Binding-site contacts:
Ligand atom C18 contacts residue VAL284 of chain 1.A at 3.7 Å (hydrophobic).
Ligand atom C19 contacts residue ARG60 of chain 1.A at 3.7 Å.
Ligand atom C2 contacts residue TYR225 of chain 1.A at 3.5 Å (hydrophobic).
Ligand atom C21 contacts residue TRP117 of chain 1.A at 3.4 Å (hydrophobic).
Ligand atom C5 contacts residue DST1 of chain 1.D at 3.6 Å.
Ligand atom N25 contacts residue MET291 of chain 1.A at 4.1 Å.
Ligand atom C6 contacts residue LEU259 of chain 1.A at 3.8 Å (hydrophobic).
Ligand atom C18 contacts residue ASP277 of chain 1.A at 3.6 Å.
Ligand atom C23 contacts residue GLY62 of chain 1.A at 4.2 Å.
Ligand atom C8 contacts residue PHE288 of chain 1.A at 4.1 Å (hydrophobic).
Ligand atom C3 contacts residue LEU259 of chain 1.A at 3.6 Å (hydrophobic).
Ligand atom C3 contacts residue TYR225 of chain 1.A at 3.3 Å (hydrophobic).
Ligand atom C4 contacts residue LEU259 of chain 1.A at 3.8 Å (hydrophobic).
Ligand atom C1 contacts residue ARG60 of chain 1.A at 3.9 Å.
Ligand atom C16 contacts residue GLY62 of chain 1.A at 4.1 Å.
Ligand atom C4 contacts residue DST1 of chain 1.D at 3.3 Å.
Ligand atom N7 contacts residue DST1 of chain 1.D at 3.2 Å.
Ligand atom C8 contacts residue GLU207 of chain 1.A at 4.0 Å.
Ligand atom C21 contacts residue GLY62 of chain 1.A at 3.6 Å.
Ligand atom C3 contacts residue DST1 of chain 1.D at 3.9 Å.
Ligand atom C5 contacts residue LEU259 of chain 1.A at 3.9 Å (hydrophobic).
Ligand atom C16 contacts residue GLY42 of chain 1.A at 3.9 Å.
Ligand atom C16 contacts residue VAL284 of chain 1.A at 4.1 Å (hydrophobic).
Ligand atom C11 contacts residue VAL284 of chain 1.A at 3.9 Å (hydrophobic).
Ligand atom C8 contacts residue DST1 of chain 1.D at 3.5 Å.
Ligand atom C1 contacts residue ASP277 of chain 1.A at 3.5 Å.
Ligand atom C26 contacts residue SER287 of chain 1.A at 3.7 Å.
Ligand atom C1 contacts residue LEU259 of chain 1.A at 3.6 Å (hydrophobic).
Ligand atom C26 contacts residue PHE288 of chain 1.A at 3.1 Å (hydrophobic).
Ligand atom C10 contacts residue DST1 of chain 1.D at 4.1 Å.
Ligand atom C26 contacts residue MET291 of chain 1.A at 4.1 Å (hydrophobic).
Ligand atom N7 contacts residue GLU207 of chain 1.A at 3.5 Å (salt-bridge).
Ligand atom C19 contacts residue TRP117 of chain 1.A at 3.3 Å (hydrophobic).
Ligand atom C18 contacts residue ALA44 of chain 1.A at 3.7 Å (hydrophobic).
Ligand atom C9 contacts residue DST1 of chain 1.D at 3.6 Å.
Ligand atom C19 contacts residue DST1 of chain 1.D at 3.8 Å.
Ligand atom C18 contacts residue ARG60 of chain 1.A at 4.0 Å.
Ligand atom N7 contacts residue PHE288 of chain 1.A at 3.8 Å.
Ligand atom C2 contacts residue LEU259 of chain 1.A at 3.5 Å (hydrophobic).
Ligand atom C26 contacts residue VAL284 of chain 1.A at 3.4 Å (hydrophobic).

This small molecule binds to this protein.
Small molecule (SMILES): [C-]#[N+][C@@H]1[C@@H]2c3c[nH]c4cccc(c34)C(C)(C)[C@H]2CC[C@]1(C)C=C

Sequence of chain 1.A:
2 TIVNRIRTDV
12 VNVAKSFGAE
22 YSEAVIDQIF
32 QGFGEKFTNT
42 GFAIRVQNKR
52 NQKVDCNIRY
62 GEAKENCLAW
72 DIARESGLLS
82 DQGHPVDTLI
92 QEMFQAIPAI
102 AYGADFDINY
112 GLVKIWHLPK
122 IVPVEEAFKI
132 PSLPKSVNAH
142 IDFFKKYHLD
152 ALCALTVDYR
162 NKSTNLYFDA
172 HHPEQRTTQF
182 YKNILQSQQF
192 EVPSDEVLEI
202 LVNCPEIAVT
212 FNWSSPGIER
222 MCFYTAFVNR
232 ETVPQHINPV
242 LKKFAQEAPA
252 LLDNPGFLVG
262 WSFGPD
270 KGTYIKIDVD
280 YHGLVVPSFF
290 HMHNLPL